Binding-site contacts:
Ligand atom N contacts residue ILE14 of chain 32.B at 3.5 Å.
Ligand atom C contacts residue THR16 of chain 32.B at 3.7 Å.
Ligand atom CE1 contacts residue ASP12 of chain 32.B at 3.5 Å.
Ligand atom CD2 contacts residue THR17 of chain 32.B at 3.7 Å.
Ligand atom CG contacts residue THR17 of chain 32.B at 4.3 Å.
Ligand atom CG contacts residue THR16 of chain 32.B at 4.0 Å.
Ligand atom CG contacts residue ILE14 of chain 32.B at 4.2 Å (hydrophobic).
Ligand atom C contacts residue ILE14 of chain 32.B at 3.4 Å (hydrophobic).
Ligand atom CB contacts residue ARG18 of chain 32.B at 4.2 Å.
Ligand atom CA contacts residue ILE14 of chain 32.B at 4.0 Å (hydrophobic).
Ligand atom CA contacts residue ASP12 of chain 32.B at 3.7 Å.
Ligand atom O contacts residue ARG18 of chain 32.B at 3.0 Å (salt-bridge).
Ligand atom N contacts residue ASP12 of chain 32.B at 4.1 Å.
Ligand atom CB contacts residue LEU15 of chain 32.B at 4.1 Å (hydrophobic).
Ligand atom CB contacts residue THR17 of chain 32.B at 4.0 Å.
Ligand atom N contacts residue ILE14 of chain 32.B at 3.0 Å (h-bond).
Ligand atom O contacts residue ARG18 of chain 32.B at 3.6 Å (salt-bridge).
Ligand atom CD1 contacts residue TYR34 of chain 32.B at 3.0 Å (hydrophobic).
Ligand atom CD1 contacts residue ILE14 of chain 32.B at 3.6 Å (hydrophobic).
Ligand atom CA contacts residue ILE14 of chain 32.B at 3.3 Å (hydrophobic).
Ligand atom O contacts residue THR16 of chain 32.B at 3.1 Å (h-bond).
Ligand atom O contacts residue THR17 of chain 32.B at 3.8 Å.
Ligand atom O contacts residue LEU15 of chain 32.B at 3.5 Å.
Ligand atom CD2 contacts residue HIS157 of chain 32.B at 3.7 Å.
Ligand atom CB contacts residue ILE14 of chain 32.B at 4.1 Å (hydrophobic).
Ligand atom CD1 contacts residue THR16 of chain 32.B at 3.1 Å.
Ligand atom C contacts residue ILE14 of chain 32.B at 3.6 Å (hydrophobic).
Ligand atom O contacts residue ILE14 of chain 32.B at 3.1 Å.
Ligand atom CD2 contacts residue ASP106 of chain 32.B at 4.1 Å.
Ligand atom CD1 contacts residue ASP12 of chain 32.B at 3.8 Å.
Ligand atom O contacts residue ILE14 of chain 32.B at 3.5 Å (h-bond).
Ligand atom CD2 contacts residue VAL32 of chain 32.B at 3.9 Å (hydrophobic).
Ligand atom CA contacts residue THR16 of chain 32.B at 3.6 Å.
Ligand atom C contacts residue ILE14 of chain 32.B at 4.2 Å (hydrophobic).
Ligand atom C contacts residue ARG18 of chain 32.B at 4.1 Å.
Ligand atom CB contacts residue THR16 of chain 32.B at 4.2 Å.
Ligand atom C contacts residue ARG18 of chain 32.B at 3.8 Å.
Ligand atom CA contacts residue ARG18 of chain 32.B at 3.8 Å.
Ligand atom C contacts residue THR16 of chain 32.B at 4.2 Å.
Ligand atom N contacts residue THR16 of chain 32.B at 2.9 Å (h-bond).

Sequence of chain 32.B:
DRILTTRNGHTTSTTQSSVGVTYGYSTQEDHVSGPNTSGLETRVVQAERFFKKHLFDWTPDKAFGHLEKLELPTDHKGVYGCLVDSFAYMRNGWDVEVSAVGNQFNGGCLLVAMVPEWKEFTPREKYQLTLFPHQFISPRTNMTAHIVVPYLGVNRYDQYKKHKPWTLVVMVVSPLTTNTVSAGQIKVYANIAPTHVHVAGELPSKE

A protein and the small-molecule ligand that binds it are described below.
Small molecule (SMILES): CC(C)C[C@H](NC(=O)[C@H](C)NC(=O)CNC(=O)[C@@H](N)Cc1ccccc1)C(=O)N[C@@H](CC(C)C)C(=O)N[C@@H](C)C(=O)O